Sequence of chain 1.C:
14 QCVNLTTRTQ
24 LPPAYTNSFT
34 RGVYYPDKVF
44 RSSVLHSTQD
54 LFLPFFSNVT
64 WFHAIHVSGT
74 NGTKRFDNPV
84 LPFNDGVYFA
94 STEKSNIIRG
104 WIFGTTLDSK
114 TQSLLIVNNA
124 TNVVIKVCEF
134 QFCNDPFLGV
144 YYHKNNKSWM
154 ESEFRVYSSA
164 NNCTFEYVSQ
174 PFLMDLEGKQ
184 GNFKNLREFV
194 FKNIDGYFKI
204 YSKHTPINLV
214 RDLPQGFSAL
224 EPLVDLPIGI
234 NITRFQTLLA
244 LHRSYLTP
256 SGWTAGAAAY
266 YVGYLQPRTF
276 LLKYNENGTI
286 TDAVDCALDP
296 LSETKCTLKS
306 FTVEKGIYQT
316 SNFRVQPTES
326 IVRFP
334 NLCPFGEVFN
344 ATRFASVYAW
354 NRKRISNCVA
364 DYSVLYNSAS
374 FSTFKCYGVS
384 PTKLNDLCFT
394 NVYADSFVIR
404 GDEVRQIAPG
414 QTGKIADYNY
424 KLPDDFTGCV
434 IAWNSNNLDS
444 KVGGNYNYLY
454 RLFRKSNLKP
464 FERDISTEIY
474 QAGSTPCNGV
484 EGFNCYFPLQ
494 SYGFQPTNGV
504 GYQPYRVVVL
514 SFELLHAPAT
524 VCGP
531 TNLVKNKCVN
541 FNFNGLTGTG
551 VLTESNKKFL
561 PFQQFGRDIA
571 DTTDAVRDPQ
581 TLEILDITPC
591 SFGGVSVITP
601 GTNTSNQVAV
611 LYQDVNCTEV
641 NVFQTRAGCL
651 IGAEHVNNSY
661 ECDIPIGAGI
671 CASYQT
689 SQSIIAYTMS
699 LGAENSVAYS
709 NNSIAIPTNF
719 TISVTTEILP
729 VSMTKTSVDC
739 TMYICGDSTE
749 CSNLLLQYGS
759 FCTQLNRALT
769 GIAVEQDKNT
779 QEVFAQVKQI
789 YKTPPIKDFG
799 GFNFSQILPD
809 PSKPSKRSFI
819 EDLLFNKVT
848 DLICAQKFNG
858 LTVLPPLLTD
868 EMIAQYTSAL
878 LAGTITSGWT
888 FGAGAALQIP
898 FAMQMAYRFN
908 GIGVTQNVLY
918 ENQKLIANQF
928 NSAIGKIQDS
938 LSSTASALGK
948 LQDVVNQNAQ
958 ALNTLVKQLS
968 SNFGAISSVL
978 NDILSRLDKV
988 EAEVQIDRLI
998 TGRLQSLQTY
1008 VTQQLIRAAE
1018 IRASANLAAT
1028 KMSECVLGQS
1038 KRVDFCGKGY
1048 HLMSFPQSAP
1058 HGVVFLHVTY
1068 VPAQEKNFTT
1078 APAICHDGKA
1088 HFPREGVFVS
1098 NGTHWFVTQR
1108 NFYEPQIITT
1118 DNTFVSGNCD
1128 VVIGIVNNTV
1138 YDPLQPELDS

Binding-site contacts:
Ligand atom C8 contacts residue LEU922 of chain 1.C at 3.8 Å (hydrophobic).
Ligand atom C7 contacts residue ASN717 of chain 1.C at 3.0 Å.
Ligand atom C5 contacts residue LEU922 of chain 1.C at 4.0 Å (hydrophobic).
Ligand atom O5 contacts residue ASN717 of chain 1.C at 2.3 Å (h-bond).
Ligand atom C8 contacts residue ASN717 of chain 1.C at 4.2 Å.
Ligand atom O7 contacts residue LEU922 of chain 1.C at 3.3 Å.
Ligand atom N2 contacts residue ASN717 of chain 1.C at 2.8 Å (h-bond).
Ligand atom C8 contacts residue ASN925 of chain 1.C at 4.4 Å.
Ligand atom C4 contacts residue LEU922 of chain 1.C at 4.3 Å (hydrophobic).
Ligand atom C4 contacts residue ASN717 of chain 1.C at 4.2 Å.
Ligand atom C7 contacts residue LEU922 of chain 1.C at 3.5 Å (hydrophobic).
Ligand atom C6 contacts residue GLN926 of chain 1.C at 4.3 Å.
Ligand atom O7 contacts residue GLN1071 of chain 1.C at 3.6 Å (h-bond).
Ligand atom N2 contacts residue LEU922 of chain 1.C at 4.1 Å.
Ligand atom C3 contacts residue LEU922 of chain 1.C at 3.9 Å (hydrophobic).
Ligand atom O7 contacts residue ASN717 of chain 1.C at 2.8 Å (h-bond).
Ligand atom O7 contacts residue ASN925 of chain 1.C at 4.4 Å.
Ligand atom C1 contacts residue ASN717 of chain 1.C at 1.4 Å.
Ligand atom C5 contacts residue ASN717 of chain 1.C at 3.6 Å.
Ligand atom O4 contacts residue LEU922 of chain 1.C at 3.6 Å.
Ligand atom C1 contacts residue LEU922 of chain 1.C at 4.0 Å (hydrophobic).
Ligand atom C3 contacts residue ASN717 of chain 1.C at 3.7 Å.
Ligand atom C2 contacts residue ASN717 of chain 1.C at 2.4 Å.
Ligand atom C2 contacts residue LEU922 of chain 1.C at 4.3 Å (hydrophobic).
Ligand atom O6 contacts residue GLN926 of chain 1.C at 3.3 Å (h-bond).
Ligand atom C5 contacts residue GLN926 of chain 1.C at 4.4 Å.

This small molecule binds to this protein.
Small molecule (SMILES): CC(=O)N[C@H]1[C@H](O[C@H]2[C@H](O)[C@@H](NC(C)=O)CO[C@@H]2CO)O[C@H](CO)[C@@H](O)[C@@H]1O